Binding-site contacts:
Ligand atom C6 contacts residue LEU368 of chain 1.C at 4.2 Å (hydrophobic).
Ligand atom N2 contacts residue ASN343 of chain 1.C at 3.1 Å (h-bond).
Ligand atom O5 contacts residue ASN343 of chain 1.C at 2.3 Å (h-bond).
Ligand atom C5 contacts residue ASN343 of chain 1.C at 3.7 Å.
Ligand atom C1 contacts residue ASN343 of chain 1.C at 1.4 Å.
Ligand atom O6 contacts residue ASN343 of chain 1.C at 4.4 Å.
Ligand atom C3 contacts residue ASN343 of chain 1.C at 3.8 Å.
Ligand atom C6 contacts residue PHE342 of chain 1.C at 4.3 Å (hydrophobic).
Ligand atom C6 contacts residue GLY339 of chain 1.C at 4.4 Å.
Ligand atom O6 contacts residue LEU368 of chain 1.C at 4.0 Å.
Ligand atom C2 contacts residue ASN343 of chain 1.C at 2.5 Å.
Ligand atom C7 contacts residue ASN343 of chain 1.C at 4.2 Å.
Ligand atom C4 contacts residue ASN343 of chain 1.C at 4.2 Å.
Ligand atom O6 contacts residue PHE342 of chain 1.C at 3.4 Å.
Ligand atom C1 contacts residue GLY339 of chain 1.C at 4.5 Å.
Ligand atom O5 contacts residue GLY339 of chain 1.C at 3.8 Å.
Ligand atom C5 contacts residue GLY339 of chain 1.C at 4.5 Å.

Sequence of chain 1.C:
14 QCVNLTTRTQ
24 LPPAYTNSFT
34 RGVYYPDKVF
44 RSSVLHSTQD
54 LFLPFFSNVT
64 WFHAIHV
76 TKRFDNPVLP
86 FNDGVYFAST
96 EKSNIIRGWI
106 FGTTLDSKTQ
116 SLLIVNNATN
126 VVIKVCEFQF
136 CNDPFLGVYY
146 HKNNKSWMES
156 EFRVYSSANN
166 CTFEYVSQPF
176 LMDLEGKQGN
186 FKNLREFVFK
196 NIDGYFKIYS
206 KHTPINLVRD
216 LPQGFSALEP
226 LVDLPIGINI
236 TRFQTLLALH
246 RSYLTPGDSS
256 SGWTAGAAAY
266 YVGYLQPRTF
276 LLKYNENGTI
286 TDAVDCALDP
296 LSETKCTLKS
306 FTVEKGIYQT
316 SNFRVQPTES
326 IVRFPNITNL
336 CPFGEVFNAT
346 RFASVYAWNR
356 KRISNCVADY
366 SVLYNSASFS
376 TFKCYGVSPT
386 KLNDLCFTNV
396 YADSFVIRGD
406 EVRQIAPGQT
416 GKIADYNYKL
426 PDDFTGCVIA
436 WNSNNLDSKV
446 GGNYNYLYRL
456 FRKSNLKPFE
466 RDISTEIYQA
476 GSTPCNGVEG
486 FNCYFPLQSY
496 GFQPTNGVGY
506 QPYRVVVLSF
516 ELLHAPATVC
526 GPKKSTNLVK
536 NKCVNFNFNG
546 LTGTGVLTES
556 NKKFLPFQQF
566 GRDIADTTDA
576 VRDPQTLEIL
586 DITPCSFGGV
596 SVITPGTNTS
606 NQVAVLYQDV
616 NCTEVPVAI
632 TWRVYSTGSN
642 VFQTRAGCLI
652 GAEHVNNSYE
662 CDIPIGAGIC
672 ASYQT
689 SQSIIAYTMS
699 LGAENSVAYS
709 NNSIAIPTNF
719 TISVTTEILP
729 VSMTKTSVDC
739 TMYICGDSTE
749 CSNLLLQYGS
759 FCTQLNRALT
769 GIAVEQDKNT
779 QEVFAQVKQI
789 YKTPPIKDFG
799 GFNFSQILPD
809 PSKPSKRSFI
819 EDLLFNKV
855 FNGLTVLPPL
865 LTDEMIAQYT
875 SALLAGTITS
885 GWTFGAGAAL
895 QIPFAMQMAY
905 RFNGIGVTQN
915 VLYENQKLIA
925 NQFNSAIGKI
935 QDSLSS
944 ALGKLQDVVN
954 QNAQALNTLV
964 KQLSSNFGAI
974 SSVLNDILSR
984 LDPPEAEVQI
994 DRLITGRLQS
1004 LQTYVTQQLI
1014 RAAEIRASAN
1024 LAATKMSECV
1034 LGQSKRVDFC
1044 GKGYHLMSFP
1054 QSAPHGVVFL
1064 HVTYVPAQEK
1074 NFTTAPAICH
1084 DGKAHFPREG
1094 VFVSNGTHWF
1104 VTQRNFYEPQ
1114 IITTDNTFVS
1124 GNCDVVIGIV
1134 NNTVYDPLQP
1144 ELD

The protein below binds the small molecule below.
Small molecule (SMILES): CC(=O)N[C@@H]1[C@@H](O)[C@H](O)[C@@H](CO)O[C@H]1O